Sequence of chain 1.C:
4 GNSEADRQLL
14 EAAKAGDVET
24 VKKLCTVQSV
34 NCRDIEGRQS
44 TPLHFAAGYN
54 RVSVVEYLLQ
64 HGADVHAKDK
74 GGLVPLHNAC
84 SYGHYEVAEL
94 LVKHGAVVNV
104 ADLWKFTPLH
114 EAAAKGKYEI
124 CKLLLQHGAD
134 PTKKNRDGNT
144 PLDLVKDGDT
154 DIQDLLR

Binding-site contacts:
Ligand atom O contacts residue GLY51 of chain 1.C at 3.3 Å (h-bond).
Ligand atom CA contacts residue TYR85 of chain 1.C at 3.4 Å (hydrophobic).
Ligand atom N contacts residue TYR85 of chain 1.C at 3.6 Å.
Ligand atom N contacts residue GLY51 of chain 1.C at 3.2 Å (h-bond).
Ligand atom O contacts residue HIS87 of chain 1.C at 2.9 Å (h-bond).
Ligand atom O contacts residue TYR85 of chain 1.C at 3.5 Å.
Ligand atom NH1 contacts residue PHE109 of chain 1.C at 3.3 Å.
Ligand atom N contacts residue TYR52 of chain 1.C at 3.4 Å.
Ligand atom O contacts residue TYR85 of chain 1.C at 2.5 Å (h-bond).
Ligand atom CZ contacts residue ASP105 of chain 1.C at 3.3 Å.
Ligand atom OD2 contacts residue SER43 of chain 1.C at 2.7 Å (h-bond).
Ligand atom O contacts residue ASN81 of chain 1.C at 2.8 Å (h-bond).
Ligand atom O contacts residue HIS87 of chain 1.C at 3.3 Å.
Ligand atom CZ contacts residue PHE109 of chain 1.C at 3.5 Å (hydrophobic).
Ligand atom O contacts residue GLY51 of chain 1.C at 3.6 Å.
Ligand atom OE1 contacts residue TYR52 of chain 1.C at 3.4 Å.
Ligand atom O contacts residue ARG41 of chain 1.C at 3.0 Å (salt-bridge).
Ligand atom CB contacts residue ASN81 of chain 1.C at 3.5 Å.
Ligand atom NH2 contacts residue GLU114 of chain 1.C at 3.2 Å (salt-bridge).
Ligand atom O contacts residue TYR85 of chain 1.C at 3.5 Å.
Ligand atom NE contacts residue ASN53 of chain 1.C at 3.5 Å (h-bond).
Ligand atom OG contacts residue PE81 of chain 1.M at 3.1 Å.
Ligand atom C contacts residue ARG41 of chain 1.C at 3.5 Å.
Ligand atom OG1 contacts residue ARG41 of chain 1.C at 3.2 Å (salt-bridge).
Ligand atom NH1 contacts residue SO41 of chain 1.W at 3.2 Å (h-bond).
Ligand atom N contacts residue EDO1 of chain 1.V at 3.4 Å.
Ligand atom NE contacts residue ASP105 of chain 1.C at 2.9 Å (salt-bridge).
Ligand atom NH1 contacts residue ASP105 of chain 1.C at 2.8 Å (salt-bridge).
Ligand atom CB contacts residue TRP107 of chain 1.C at 3.6 Å (hydrophobic).
Ligand atom NE contacts residue PHE109 of chain 1.C at 3.6 Å.
Ligand atom O contacts residue ARG41 of chain 1.C at 2.9 Å (salt-bridge).
Ligand atom OG contacts residue TYR85 of chain 1.C at 3.5 Å (h-bond).
Ligand atom NH1 contacts residue GLU114 of chain 1.C at 3.1 Å (salt-bridge).
Ligand atom OG contacts residue EDO1 of chain 1.V at 2.8 Å (h-bond).
Ligand atom CB contacts residue EDO1 of chain 1.V at 3.5 Å.
Ligand atom C contacts residue TYR85 of chain 1.C at 3.3 Å (hydrophobic).
Ligand atom CA contacts residue GLY51 of chain 1.C at 3.4 Å.
Ligand atom CG contacts residue SER43 of chain 1.C at 3.6 Å.
Ligand atom CA contacts residue TYR52 of chain 1.C at 3.4 Å (hydrophobic).
Ligand atom CA contacts residue TYR85 of chain 1.C at 3.5 Å (hydrophobic).

A protein and the small-molecule ligand that binds it are described below.
Small molecule (SMILES): CC(C)C[C@H](N)C(=O)N[C@@H](CCC(N)=O)C(=O)N[C@@H](CCCN=C(N)N)C(=O)N[C@H](C(=O)N[C@@H](CCC(N)=O)C(=O)N1CCC[C@H]1C(=O)N[C@@H](CC(=O)O)C(=O)NCC(=O)N[C@@H](CCC(N)=O)C(=O)N[C@@H](CO)C(=O)N[C@@H](Cc1ccccc1)C(=O)N[C@@H](CCCN=C(N)N)C(=O)N[C@@H](CO)C(N)=O)[C@@H](C)O